Binding-site contacts:
Ligand atom C6 contacts residue SER422 of chain 1.A at 4.2 Å.
Ligand atom O2 contacts residue ASN398 of chain 1.A at 4.0 Å.
Ligand atom O6 contacts residue GLN424 of chain 1.A at 4.0 Å.
Ligand atom C4 contacts residue ASN398 of chain 1.A at 4.3 Å.
Ligand atom C5 contacts residue GLN424 of chain 1.A at 3.6 Å.
Ligand atom C2 contacts residue GLN424 of chain 1.A at 4.3 Å.
Ligand atom C5 contacts residue GLN424 of chain 1.A at 3.8 Å.
Ligand atom C3 contacts residue GLN424 of chain 1.A at 4.4 Å.
Ligand atom O5 contacts residue GLN424 of chain 1.A at 3.1 Å.
Ligand atom N2 contacts residue ASN398 of chain 1.A at 2.8 Å (h-bond).
Ligand atom O6 contacts residue ASN398 of chain 1.A at 4.1 Å.
Ligand atom C3 contacts residue ASN398 of chain 1.A at 3.8 Å.
Ligand atom O2 contacts residue GLN424 of chain 1.A at 3.9 Å.
Ligand atom C7 contacts residue ASN398 of chain 1.A at 3.8 Å.
Ligand atom C1 contacts residue GLN424 of chain 1.A at 3.7 Å.
Ligand atom C6 contacts residue GLN424 of chain 1.A at 3.2 Å.
Ligand atom C6 contacts residue ASN398 of chain 1.A at 4.1 Å.
Ligand atom C5 contacts residue ASN398 of chain 1.A at 3.7 Å.
Ligand atom O7 contacts residue ASN398 of chain 1.A at 4.0 Å.
Ligand atom O5 contacts residue SER422 of chain 1.A at 3.4 Å (h-bond).
Ligand atom C1 contacts residue ASN398 of chain 1.A at 1.4 Å.
Ligand atom O5 contacts residue ASN398 of chain 1.A at 2.5 Å (h-bond).
Ligand atom O5 contacts residue GLN424 of chain 1.A at 4.0 Å.
Ligand atom C5 contacts residue SER422 of chain 1.A at 3.6 Å.
Ligand atom C2 contacts residue ASN398 of chain 1.A at 2.6 Å.
Ligand atom C1 contacts residue GLN424 of chain 1.A at 3.6 Å.

Sequence of chain 1.A:
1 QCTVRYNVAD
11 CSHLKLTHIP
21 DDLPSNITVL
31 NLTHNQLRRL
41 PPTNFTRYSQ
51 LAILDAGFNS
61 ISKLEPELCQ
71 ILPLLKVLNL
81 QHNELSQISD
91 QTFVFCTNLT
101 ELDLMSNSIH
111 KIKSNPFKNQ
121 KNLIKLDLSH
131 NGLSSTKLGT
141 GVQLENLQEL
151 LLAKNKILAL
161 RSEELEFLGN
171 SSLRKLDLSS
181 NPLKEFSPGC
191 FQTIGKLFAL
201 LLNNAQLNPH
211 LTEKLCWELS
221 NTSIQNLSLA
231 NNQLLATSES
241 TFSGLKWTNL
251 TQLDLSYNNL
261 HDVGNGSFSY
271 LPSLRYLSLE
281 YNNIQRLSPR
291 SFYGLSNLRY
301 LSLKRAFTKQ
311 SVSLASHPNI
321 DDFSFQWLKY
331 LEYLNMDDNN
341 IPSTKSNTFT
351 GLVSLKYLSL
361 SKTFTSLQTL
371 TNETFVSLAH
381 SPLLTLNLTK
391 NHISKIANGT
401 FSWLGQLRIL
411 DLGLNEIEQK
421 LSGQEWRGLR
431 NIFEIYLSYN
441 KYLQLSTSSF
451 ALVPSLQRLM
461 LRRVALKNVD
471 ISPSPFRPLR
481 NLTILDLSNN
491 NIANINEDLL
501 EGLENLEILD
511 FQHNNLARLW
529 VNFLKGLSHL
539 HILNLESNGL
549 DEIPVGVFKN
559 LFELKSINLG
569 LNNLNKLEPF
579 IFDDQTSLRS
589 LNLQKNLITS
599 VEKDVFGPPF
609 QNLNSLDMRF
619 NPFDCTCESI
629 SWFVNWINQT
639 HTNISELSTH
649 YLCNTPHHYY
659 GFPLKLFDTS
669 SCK

The protein below binds the small molecule below.
Small molecule (SMILES): CC(=O)N[C@H]1[C@@H](O[C@H]2[C@H](O)[C@@H](NC(C)=O)CO[C@@H]2CO[C@H]2O[C@@H](C)[C@@H](O)[C@@H](O)[C@@H]2O)O[C@H](CO)[C@@H](O[C@@H]2O[C@H](CO)[C@@H](O)[C@H](O)[C@@H]2O)[C@@H]1O